Sequence of chain 1.B:
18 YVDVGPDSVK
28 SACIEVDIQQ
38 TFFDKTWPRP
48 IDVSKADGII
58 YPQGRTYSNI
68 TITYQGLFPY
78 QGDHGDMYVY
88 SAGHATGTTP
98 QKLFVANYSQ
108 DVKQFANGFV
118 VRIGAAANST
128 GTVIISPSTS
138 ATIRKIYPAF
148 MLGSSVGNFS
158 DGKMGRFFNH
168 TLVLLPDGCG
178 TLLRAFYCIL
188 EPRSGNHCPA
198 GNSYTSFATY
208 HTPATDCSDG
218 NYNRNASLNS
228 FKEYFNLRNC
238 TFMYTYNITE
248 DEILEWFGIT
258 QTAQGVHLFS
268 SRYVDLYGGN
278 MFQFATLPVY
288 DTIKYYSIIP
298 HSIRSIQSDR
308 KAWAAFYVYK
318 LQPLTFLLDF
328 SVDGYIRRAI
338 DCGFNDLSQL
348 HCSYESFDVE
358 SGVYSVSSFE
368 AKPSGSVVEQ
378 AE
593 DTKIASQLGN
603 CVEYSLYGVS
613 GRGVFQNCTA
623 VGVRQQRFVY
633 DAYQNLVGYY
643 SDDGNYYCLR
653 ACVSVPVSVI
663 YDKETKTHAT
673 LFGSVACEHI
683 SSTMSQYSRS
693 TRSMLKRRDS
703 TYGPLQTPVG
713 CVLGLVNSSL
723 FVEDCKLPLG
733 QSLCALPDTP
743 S

A small-molecule ligand and the protein it binds are described below.
Small molecule (SMILES): CC(=O)N[C@@H]1[C@@H](O)[C@H](O)[C@@H](CO)O[C@H]1O

Binding-site contacts:
Ligand atom O5 contacts residue ASN647 of chain 1.B at 4.1 Å.
Ligand atom C7 contacts residue CYS620 of chain 1.B at 3.9 Å (hydrophobic).
Ligand atom C4 contacts residue ASN619 of chain 1.B at 4.3 Å.
Ligand atom O5 contacts residue ASN619 of chain 1.B at 2.3 Å (h-bond).
Ligand atom C7 contacts residue ASN619 of chain 1.B at 4.2 Å.
Ligand atom O7 contacts residue CYS620 of chain 1.B at 4.0 Å.
Ligand atom C5 contacts residue ASN619 of chain 1.B at 3.5 Å.
Ligand atom C6 contacts residue ASN647 of chain 1.B at 4.2 Å.
Ligand atom O6 contacts residue ASN619 of chain 1.B at 4.4 Å.
Ligand atom C3 contacts residue ASN619 of chain 1.B at 3.9 Å.
Ligand atom C8 contacts residue CYS620 of chain 1.B at 3.9 Å (hydrophobic).
Ligand atom N2 contacts residue CYS620 of chain 1.B at 4.4 Å.
Ligand atom C1 contacts residue ASN619 of chain 1.B at 1.4 Å.
Ligand atom N2 contacts residue ASN619 of chain 1.B at 3.2 Å (h-bond).
Ligand atom C6 contacts residue ASN619 of chain 1.B at 4.5 Å.
Ligand atom C2 contacts residue ASN619 of chain 1.B at 2.7 Å.